Binding-site contacts:
Ligand atom O3B contacts residue MG1 of chain 1.K at 3.5 Å.
Ligand atom O2B contacts residue SER70 of chain 1.B at 3.0 Å (h-bond).
Ligand atom PG contacts residue MG1 of chain 1.K at 3.2 Å.
Ligand atom O2' contacts residue ARG200 of chain 1.B at 3.1 Å.
Ligand atom O3' contacts residue ARG202 of chain 1.B at 3.3 Å.
Ligand atom O1A contacts residue GLY68 of chain 1.B at 3.3 Å.
Ligand atom O3A contacts residue GLU66 of chain 1.B at 3.3 Å.
Ligand atom O3G contacts residue GLY227 of chain 1.B at 2.7 Å (h-bond).
Ligand atom O1B contacts residue SER67 of chain 1.B at 2.8 Å (h-bond).
Ligand atom O3G contacts residue LYS69 of chain 1.B at 2.6 Å (salt-bridge).
Ligand atom N2 contacts residue ASP296 of chain 1.B at 2.7 Å (salt-bridge).
Ligand atom O6 contacts residue ASN293 of chain 1.B at 3.1 Å (h-bond).
Ligand atom O1B contacts residue LYS69 of chain 1.B at 2.8 Å (salt-bridge).
Ligand atom O2B contacts residue MG1 of chain 1.K at 2.2 Å.
Ligand atom O1A contacts residue THR71 of chain 1.B at 2.8 Å (h-bond).
Ligand atom N1 contacts residue VAL368 of chain 1.B at 3.6 Å.
Ligand atom PB contacts residue LYS69 of chain 1.B at 3.5 Å.
Ligand atom C2' contacts residue THR71 of chain 1.B at 3.4 Å.
Ligand atom N7 contacts residue ASN293 of chain 1.B at 3.0 Å (h-bond).
Ligand atom C2 contacts residue ASP296 of chain 1.B at 3.5 Å.
Ligand atom O1B contacts residue GLY68 of chain 1.B at 2.9 Å (h-bond).
Ligand atom O2B contacts residue LYS69 of chain 1.B at 3.5 Å (salt-bridge).
Ligand atom O3' contacts residue ARG200 of chain 1.B at 2.7 Å (salt-bridge).
Ligand atom C6 contacts residue LYS294 of chain 1.B at 3.5 Å.
Ligand atom O1A contacts residue SER70 of chain 1.B at 3.5 Å (h-bond).
Ligand atom PB contacts residue GLY68 of chain 1.B at 3.4 Å.
Ligand atom N1 contacts residue ASP296 of chain 1.B at 2.9 Å (salt-bridge).
Ligand atom O2G contacts residue THR205 of chain 1.B at 2.7 Å (h-bond).
Ligand atom O6 contacts residue CYS366 of chain 1.B at 3.4 Å.
Ligand atom O3A contacts residue GLY68 of chain 1.B at 2.7 Å (h-bond).
Ligand atom O6 contacts residue LYS294 of chain 1.B at 3.2 Å (salt-bridge).
Ligand atom O2' contacts residue LEU199 of chain 1.B at 2.9 Å (h-bond).
Ligand atom O2G contacts residue MG1 of chain 1.K at 1.9 Å.
Ligand atom O3A contacts residue SER67 of chain 1.B at 3.4 Å (h-bond).
Ligand atom O3B contacts residue GLU66 of chain 1.B at 2.8 Å (salt-bridge).
Ligand atom N3 contacts residue VAL368 of chain 1.B at 3.6 Å.
Ligand atom PB contacts residue MG1 of chain 1.K at 3.4 Å.
Ligand atom C5 contacts residue LYS294 of chain 1.B at 3.5 Å.
Ligand atom O2A contacts residue MG1 of chain 1.K at 3.4 Å.
Ligand atom O6 contacts residue ALA367 of chain 1.B at 2.9 Å (h-bond).

Sequence of chain 1.B:
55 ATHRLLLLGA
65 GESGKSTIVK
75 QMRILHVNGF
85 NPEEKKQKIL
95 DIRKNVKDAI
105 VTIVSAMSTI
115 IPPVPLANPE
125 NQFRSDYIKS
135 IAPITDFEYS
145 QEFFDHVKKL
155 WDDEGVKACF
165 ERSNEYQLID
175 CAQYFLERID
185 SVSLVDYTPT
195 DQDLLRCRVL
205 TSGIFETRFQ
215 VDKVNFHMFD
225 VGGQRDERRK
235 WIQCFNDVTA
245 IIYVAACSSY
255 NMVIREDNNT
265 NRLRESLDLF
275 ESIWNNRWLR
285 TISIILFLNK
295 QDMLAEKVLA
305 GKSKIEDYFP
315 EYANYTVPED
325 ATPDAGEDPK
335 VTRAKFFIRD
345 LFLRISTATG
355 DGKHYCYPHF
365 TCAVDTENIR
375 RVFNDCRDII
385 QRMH

A small-molecule ligand and the protein it binds are described below.
Small molecule (SMILES): Nc1nc2c(ncn2[C@@H]2O[C@H](CO[P](=O)(O)O[P](=O)(O)OP(O)(O)=S)[C@@H](O)[C@H]2O)c(=O)[nH]1